Binding-site contacts:
Ligand atom C3 contacts residue PHE317 of chain 1.A at 3.8 Å (hydrophobic).
Ligand atom S contacts residue GLY319 of chain 1.A at 4.2 Å.
Ligand atom N1 contacts residue GLU325 of chain 1.A at 2.7 Å (salt-bridge).
Ligand atom C2 contacts residue HEM1 of chain 1.F at 4.3 Å.
Ligand atom C contacts residue PRO298 of chain 1.A at 3.9 Å (hydrophobic).
Ligand atom N2 contacts residue PRO298 of chain 1.A at 4.0 Å.
Ligand atom C contacts residue TRP320 of chain 1.A at 3.9 Å (hydrophobic).
Ligand atom C2 contacts residue VAL300 of chain 1.A at 3.9 Å (hydrophobic).
Ligand atom N2 contacts residue MET322 of chain 1.A at 4.3 Å.
Ligand atom N1 contacts residue HEM1 of chain 1.F at 4.0 Å.
Ligand atom C1 contacts residue SER318 of chain 1.A at 3.7 Å.
Ligand atom N2 contacts residue GLU325 of chain 1.A at 2.7 Å (salt-bridge).
Ligand atom N2 contacts residue HEM1 of chain 1.F at 3.5 Å.
Ligand atom N2 contacts residue TYR321 of chain 1.A at 3.8 Å.
Ligand atom S contacts residue PRO298 of chain 1.A at 3.9 Å.
Ligand atom C3 contacts residue HEM1 of chain 1.F at 3.4 Å.
Ligand atom S contacts residue TRP320 of chain 1.A at 4.3 Å.
Ligand atom N2 contacts residue TRP320 of chain 1.A at 2.9 Å (h-bond).
Ligand atom C1 contacts residue PRO298 of chain 1.A at 3.4 Å (hydrophobic).
Ligand atom C2 contacts residue PHE317 of chain 1.A at 4.5 Å (hydrophobic).
Ligand atom C1 contacts residue ALA299 of chain 1.A at 4.3 Å (hydrophobic).
Ligand atom C1 contacts residue GLY319 of chain 1.A at 3.9 Å.
Ligand atom C3 contacts residue VAL300 of chain 1.A at 3.7 Å (hydrophobic).
Ligand atom C1 contacts residue VAL300 of chain 1.A at 4.0 Å (hydrophobic).
Ligand atom C contacts residue GLU325 of chain 1.A at 3.5 Å.
Ligand atom C contacts residue HEM1 of chain 1.F at 3.9 Å.
Ligand atom C2 contacts residue PRO298 of chain 1.A at 4.0 Å (hydrophobic).
Ligand atom C1 contacts residue HEM1 of chain 1.F at 4.4 Å.
Ligand atom N1 contacts residue PRO298 of chain 1.A at 4.2 Å.
Ligand atom S contacts residue HEM1 of chain 1.F at 3.6 Å.
Ligand atom C1 contacts residue PHE317 of chain 1.A at 3.3 Å (hydrophobic).

The protein below binds the small molecule below.
Small molecule (SMILES): CC(C)SC(=N)N

Sequence of chain 1.A:
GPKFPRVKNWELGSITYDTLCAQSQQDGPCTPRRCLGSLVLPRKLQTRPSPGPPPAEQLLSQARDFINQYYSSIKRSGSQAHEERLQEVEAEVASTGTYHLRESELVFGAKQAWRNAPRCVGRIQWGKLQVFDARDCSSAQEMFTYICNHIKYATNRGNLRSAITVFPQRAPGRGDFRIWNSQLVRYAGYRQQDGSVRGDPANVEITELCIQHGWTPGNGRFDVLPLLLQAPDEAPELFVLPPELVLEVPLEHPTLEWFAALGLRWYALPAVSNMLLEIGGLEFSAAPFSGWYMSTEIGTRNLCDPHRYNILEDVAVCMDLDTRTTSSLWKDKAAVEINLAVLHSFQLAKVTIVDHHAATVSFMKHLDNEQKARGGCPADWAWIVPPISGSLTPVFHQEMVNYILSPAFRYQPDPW